The protein below binds the small molecule below.
Small molecule (SMILES): CC(=O)N[C@@H]1[C@@H](O)[C@H](O)[C@@H](CO)O[C@H]1O

Binding-site contacts:
Ligand atom C4 contacts residue PHE5 of chain 2.A at 3.8 Å (hydrophobic).
Ligand atom C8 contacts residue TRP18 of chain 2.A at 3.2 Å (hydrophobic).
Ligand atom C8 contacts residue THR2 of chain 2.A at 3.1 Å.
Ligand atom O3 contacts residue ILE9 of chain 2.A at 3.7 Å.
Ligand atom C3 contacts residue PHE21 of chain 2.A at 4.0 Å (hydrophobic).
Ligand atom O5 contacts residue HIS46 of chain 2.A at 4.2 Å.
Ligand atom O3 contacts residue PHE5 of chain 2.A at 3.9 Å.
Ligand atom C5 contacts residue CYS28 of chain 2.A at 4.2 Å (hydrophobic).
Ligand atom C6 contacts residue CYS30 of chain 2.A at 3.6 Å (hydrophobic).
Ligand atom C4 contacts residue PHE21 of chain 2.A at 4.0 Å (hydrophobic).
Ligand atom O7 contacts residue ARG6 of chain 2.A at 4.2 Å.
Ligand atom C7 contacts residue TRP18 of chain 2.A at 4.0 Å (hydrophobic).
Ligand atom O3 contacts residue PHE21 of chain 2.A at 4.0 Å.
Ligand atom C6 contacts residue GLY29 of chain 2.A at 3.4 Å.
Ligand atom O6 contacts residue CYS30 of chain 2.A at 3.9 Å.
Ligand atom O6 contacts residue CYS43 of chain 2.A at 4.0 Å.
Ligand atom C6 contacts residue CYS43 of chain 2.A at 4.2 Å (hydrophobic).
Ligand atom O4 contacts residue GLY29 of chain 2.A at 4.0 Å.
Ligand atom O4 contacts residue CYS28 of chain 2.A at 3.7 Å.
Ligand atom C3 contacts residue PHE5 of chain 2.A at 4.0 Å (hydrophobic).
Ligand atom C6 contacts residue CYS28 of chain 2.A at 3.8 Å (hydrophobic).
Ligand atom C2 contacts residue PHE5 of chain 2.A at 3.6 Å (hydrophobic).
Ligand atom O5 contacts residue LYS62 of chain 2.A at 4.3 Å.
Ligand atom O6 contacts residue HIS46 of chain 2.A at 3.0 Å (h-bond).
Ligand atom N2 contacts residue THR2 of chain 2.A at 4.2 Å.
Ligand atom O7 contacts residue PHE5 of chain 2.A at 3.4 Å.
Ligand atom C5 contacts residue GLY29 of chain 2.A at 3.5 Å.
Ligand atom O4 contacts residue PHE21 of chain 2.A at 2.8 Å (h-bond).
Ligand atom O7 contacts residue ILE9 of chain 2.A at 3.9 Å.
Ligand atom O7 contacts residue TRP18 of chain 2.A at 4.2 Å.
Ligand atom C1 contacts residue LYS62 of chain 2.A at 4.2 Å.
Ligand atom N2 contacts residue PHE5 of chain 2.A at 4.3 Å.
Ligand atom C6 contacts residue TYR27 of chain 2.A at 3.5 Å (hydrophobic).
Ligand atom O5 contacts residue PHE5 of chain 2.A at 4.3 Å.
Ligand atom C7 contacts residue THR2 of chain 2.A at 3.9 Å.
Ligand atom C7 contacts residue PHE5 of chain 2.A at 4.1 Å (hydrophobic).
Ligand atom C6 contacts residue HIS46 of chain 2.A at 4.2 Å.
Ligand atom O4 contacts residue CYS43 of chain 2.A at 4.0 Å.
Ligand atom O4 contacts residue PHE99 of chain 2.A at 4.3 Å.
Ligand atom O1 contacts residue LYS62 of chain 2.A at 3.2 Å (salt-bridge).

Sequence of chain 2.A:
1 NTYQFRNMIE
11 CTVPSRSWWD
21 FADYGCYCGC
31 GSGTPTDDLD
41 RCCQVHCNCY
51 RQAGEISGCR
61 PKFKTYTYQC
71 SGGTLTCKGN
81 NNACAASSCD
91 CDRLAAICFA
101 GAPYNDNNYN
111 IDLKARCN